Sequence of chain 1.A:
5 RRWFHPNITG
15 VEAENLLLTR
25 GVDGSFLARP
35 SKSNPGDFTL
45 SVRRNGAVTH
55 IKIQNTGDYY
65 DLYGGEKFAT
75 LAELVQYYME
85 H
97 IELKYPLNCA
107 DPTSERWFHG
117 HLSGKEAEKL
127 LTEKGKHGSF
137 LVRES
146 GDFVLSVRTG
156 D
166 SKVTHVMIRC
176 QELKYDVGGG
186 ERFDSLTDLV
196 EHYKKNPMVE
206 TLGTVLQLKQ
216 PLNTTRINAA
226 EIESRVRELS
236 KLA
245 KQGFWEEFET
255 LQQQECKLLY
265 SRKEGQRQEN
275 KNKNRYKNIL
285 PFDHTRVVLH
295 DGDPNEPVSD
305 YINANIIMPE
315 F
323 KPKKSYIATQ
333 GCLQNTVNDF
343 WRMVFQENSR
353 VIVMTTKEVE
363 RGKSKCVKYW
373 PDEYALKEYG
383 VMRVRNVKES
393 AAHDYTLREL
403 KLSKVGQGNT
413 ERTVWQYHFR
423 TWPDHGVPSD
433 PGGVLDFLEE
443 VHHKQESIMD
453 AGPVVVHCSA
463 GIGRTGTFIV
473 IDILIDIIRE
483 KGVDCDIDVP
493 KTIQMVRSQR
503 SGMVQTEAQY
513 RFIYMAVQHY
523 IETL

Binding-site contacts:
Ligand atom C13 contacts residue GLU111 of chain 1.A at 3.6 Å.
Ligand atom CL1 contacts residue LEU255 of chain 1.A at 3.5 Å.
Ligand atom N7 contacts residue LEU255 of chain 1.A at 3.7 Å.
Ligand atom C6 contacts residue THR254 of chain 1.A at 3.8 Å.
Ligand atom C17 contacts residue LYS493 of chain 1.A at 3.8 Å.
Ligand atom C19 contacts residue THR220 of chain 1.A at 3.6 Å.
Ligand atom C19 contacts residue ARG112 of chain 1.A at 3.4 Å.
Ligand atom C13 contacts residue PHE114 of chain 1.A at 3.3 Å (hydrophobic).
Ligand atom C8 contacts residue ARG112 of chain 1.A at 3.7 Å.
Ligand atom C16 contacts residue ARG112 of chain 1.A at 3.6 Å.
Ligand atom N22 contacts residue THR109 of chain 1.A at 3.1 Å (h-bond).
Ligand atom N5 contacts residue THR254 of chain 1.A at 3.5 Å.
Ligand atom CL2 contacts residue GLN258 of chain 1.A at 3.6 Å.
Ligand atom C23 contacts residue GLU250 of chain 1.A at 3.3 Å.
Ligand atom CL1 contacts residue THR254 of chain 1.A at 3.3 Å.
Ligand atom C12 contacts residue PHE114 of chain 1.A at 3.3 Å (hydrophobic).
Ligand atom C19 contacts residue PRO492 of chain 1.A at 3.7 Å (hydrophobic).
Ligand atom CL1 contacts residue GLN258 of chain 1.A at 3.6 Å.
Ligand atom N2 contacts residue ARG112 of chain 1.A at 3.1 Å (salt-bridge).
Ligand atom C14 contacts residue THR219 of chain 1.A at 3.7 Å.
Ligand atom C14 contacts residue ARG112 of chain 1.A at 3.5 Å.
Ligand atom CL2 contacts residue GLN496 of chain 1.A at 3.6 Å.
Ligand atom C17 contacts residue ARG112 of chain 1.A at 3.3 Å.
Ligand atom N5 contacts residue GLU251 of chain 1.A at 3.7 Å.
Ligand atom C13 contacts residue ARG112 of chain 1.A at 3.4 Å.
Ligand atom C4 contacts residue THR220 of chain 1.A at 3.8 Å.
Ligand atom CL1 contacts residue ARG112 of chain 1.A at 3.7 Å.
Ligand atom C4 contacts residue THR254 of chain 1.A at 3.8 Å.
Ligand atom C11 contacts residue THR254 of chain 1.A at 3.3 Å.
Ligand atom N7 contacts residue GLU251 of chain 1.A at 3.1 Å (salt-bridge).
Ligand atom C15 contacts residue ARG112 of chain 1.A at 3.7 Å.
Ligand atom N22 contacts residue GLU111 of chain 1.A at 3.5 Å (salt-bridge).
Ligand atom N5 contacts residue THR220 of chain 1.A at 3.7 Å.
Ligand atom C18 contacts residue PRO492 of chain 1.A at 3.8 Å (hydrophobic).
Ligand atom C23 contacts residue PHE114 of chain 1.A at 3.4 Å (hydrophobic).
Ligand atom C14 contacts residue HIS115 of chain 1.A at 3.8 Å.
Ligand atom C18 contacts residue LYS493 of chain 1.A at 3.5 Å.
Ligand atom N7 contacts residue PRO492 of chain 1.A at 3.5 Å.
Ligand atom C18 contacts residue ARG112 of chain 1.A at 3.2 Å.
Ligand atom N22 contacts residue PHE114 of chain 1.A at 2.8 Å (h-bond).

This protein binds this small molecule.
Small molecule (SMILES): CC1(N)CCN(c2cnc(-c3cccc(Cl)c3Cl)c(N)n2)CC1